Binding-site contacts:
Ligand atom C18 contacts residue LEU299 of chain 1.A at 3.1 Å (hydrophobic).
Ligand atom O60 contacts residue ARG266 of chain 1.A at 2.9 Å (salt-bridge).
Ligand atom C38 contacts residue MET225 of chain 1.A at 3.7 Å (hydrophobic).
Ligand atom O58 contacts residue ASP138 of chain 1.A at 3.5 Å (salt-bridge).
Ligand atom O59 contacts residue ARG171 of chain 1.A at 3.1 Å (salt-bridge).
Ligand atom C48 contacts residue LEU217 of chain 1.A at 3.6 Å (hydrophobic).
Ligand atom C55 contacts residue ASP150 of chain 1.A at 3.6 Å.
Ligand atom C23 contacts residue THR294 of chain 1.A at 3.8 Å.
Ligand atom C18 contacts residue LEU293 of chain 1.A at 3.1 Å (hydrophobic).
Ligand atom C51 contacts residue PHE219 of chain 1.A at 3.8 Å (hydrophobic).
Ligand atom C45 contacts residue PHE222 of chain 1.A at 3.8 Å (hydrophobic).
Ligand atom C39 contacts residue MET225 of chain 1.A at 3.6 Å (hydrophobic).
Ligand atom C48 contacts residue PHE219 of chain 1.A at 3.7 Å (hydrophobic).
Ligand atom C50 contacts residue VAL151 of chain 1.A at 3.5 Å (hydrophobic).
Ligand atom C54 contacts residue ARG171 of chain 1.A at 3.3 Å.
Ligand atom O56 contacts residue PHE219 of chain 1.A at 3.8 Å.
Ligand atom C53 contacts residue VAL265 of chain 1.A at 3.1 Å (hydrophobic).
Ligand atom C32 contacts residue LEU290 of chain 1.A at 3.6 Å (hydrophobic).
Ligand atom C28 contacts residue PHE130 of chain 1.A at 3.2 Å (hydrophobic).
Ligand atom C06 contacts residue VAL215 of chain 1.A at 3.8 Å (hydrophobic).
Ligand atom C53 contacts residue ARG171 of chain 1.A at 3.4 Å.
Ligand atom C33 contacts residue LEU293 of chain 1.A at 2.9 Å (hydrophobic).
Ligand atom O56 contacts residue ASP138 of chain 1.A at 3.5 Å (salt-bridge).
Ligand atom C21 contacts residue LEU325 of chain 1.A at 3.7 Å (hydrophobic).
Ligand atom C40 contacts residue ILE286 of chain 1.A at 3.7 Å (hydrophobic).
Ligand atom C33 contacts residue LEU290 of chain 1.A at 2.9 Å (hydrophobic).
Ligand atom C43 contacts residue GLN282 of chain 1.A at 3.7 Å.
Ligand atom C48 contacts residue ILE137 of chain 1.A at 3.8 Å (hydrophobic).
Ligand atom O56 contacts residue ARG266 of chain 1.A at 3.4 Å (salt-bridge).
Ligand atom C55 contacts residue ARG171 of chain 1.A at 3.8 Å.
Ligand atom O59 contacts residue ARG278 of chain 1.A at 3.7 Å.
Ligand atom C43 contacts residue ILE286 of chain 1.A at 3.8 Å (hydrophobic).
Ligand atom C23 contacts residue TYR336 of chain 1.A at 3.3 Å (hydrophobic).
Ligand atom C23 contacts residue GLN329 of chain 1.A at 3.7 Å.
Ligand atom C53 contacts residue GLN282 of chain 1.A at 3.1 Å.
Ligand atom C55 contacts residue ASP138 of chain 1.A at 3.5 Å.
Ligand atom C20 contacts residue LEU325 of chain 1.A at 3.7 Å (hydrophobic).
Ligand atom C49 contacts residue PHE219 of chain 1.A at 3.5 Å (hydrophobic).
Ligand atom C52 contacts residue ARG171 of chain 1.A at 3.5 Å.
Ligand atom C48 contacts residue ASN218 of chain 1.A at 3.4 Å.

Sequence of chain 1.A:
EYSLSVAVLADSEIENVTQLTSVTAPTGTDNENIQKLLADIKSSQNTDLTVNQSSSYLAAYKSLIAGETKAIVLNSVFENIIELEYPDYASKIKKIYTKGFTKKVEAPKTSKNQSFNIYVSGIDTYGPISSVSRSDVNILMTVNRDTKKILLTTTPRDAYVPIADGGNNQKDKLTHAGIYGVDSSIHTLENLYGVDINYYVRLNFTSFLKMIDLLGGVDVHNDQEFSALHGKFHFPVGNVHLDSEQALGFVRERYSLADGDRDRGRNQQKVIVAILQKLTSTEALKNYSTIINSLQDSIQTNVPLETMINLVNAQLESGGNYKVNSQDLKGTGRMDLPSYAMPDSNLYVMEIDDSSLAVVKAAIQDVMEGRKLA

The protein below binds the small molecule below.
Small molecule (SMILES): CC(C)=CCC/C(C)=C/CC/C(C)=C\CC/C(C)=C\CC/C(C)=C\CC/C(C)=C\CC/C(C)=C\CC/C(C)=C\CC/C(C)=C\CC/C(C)=C\COP(=O)(O)O